Sequence of chain 1.B:
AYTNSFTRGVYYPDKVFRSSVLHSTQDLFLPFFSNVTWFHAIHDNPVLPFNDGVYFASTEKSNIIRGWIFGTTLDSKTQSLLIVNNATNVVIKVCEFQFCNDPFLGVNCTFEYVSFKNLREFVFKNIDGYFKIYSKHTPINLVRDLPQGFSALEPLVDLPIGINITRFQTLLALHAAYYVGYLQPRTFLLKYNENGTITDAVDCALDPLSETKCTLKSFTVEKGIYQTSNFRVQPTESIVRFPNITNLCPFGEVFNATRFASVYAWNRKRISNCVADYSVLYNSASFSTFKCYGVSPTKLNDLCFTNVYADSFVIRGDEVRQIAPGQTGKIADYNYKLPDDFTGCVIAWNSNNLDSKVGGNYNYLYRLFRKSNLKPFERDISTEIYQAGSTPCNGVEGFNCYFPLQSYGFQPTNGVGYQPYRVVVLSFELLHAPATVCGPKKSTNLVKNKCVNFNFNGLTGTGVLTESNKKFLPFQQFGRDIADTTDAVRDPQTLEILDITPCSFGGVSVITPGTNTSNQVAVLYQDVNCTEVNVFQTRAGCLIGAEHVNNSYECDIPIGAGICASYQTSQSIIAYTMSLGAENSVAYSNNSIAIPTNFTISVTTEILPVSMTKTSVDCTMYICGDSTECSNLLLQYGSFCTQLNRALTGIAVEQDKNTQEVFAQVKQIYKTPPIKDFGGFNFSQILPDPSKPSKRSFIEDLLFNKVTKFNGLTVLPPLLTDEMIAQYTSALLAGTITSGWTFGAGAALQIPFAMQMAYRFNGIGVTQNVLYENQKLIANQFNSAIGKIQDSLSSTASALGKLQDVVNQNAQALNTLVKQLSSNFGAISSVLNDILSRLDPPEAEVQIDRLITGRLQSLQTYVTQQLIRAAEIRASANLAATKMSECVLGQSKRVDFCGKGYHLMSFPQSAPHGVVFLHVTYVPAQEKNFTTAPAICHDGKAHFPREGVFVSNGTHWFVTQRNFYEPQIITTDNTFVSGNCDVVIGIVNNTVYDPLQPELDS

A small-molecule ligand and the protein it binds are described below.
Small molecule (SMILES): CC(=O)N[C@@H]1[C@@H](O)[C@H](O)[C@@H](CO)O[C@H]1O

Binding-site contacts:
Ligand atom C2 contacts residue ASN657 of chain 1.B at 2.4 Å.
Ligand atom O5 contacts residue ASN657 of chain 1.B at 2.4 Å (h-bond).
Ligand atom C3 contacts residue ASN657 of chain 1.B at 3.8 Å.
Ligand atom C1 contacts residue ASN657 of chain 1.B at 1.4 Å.
Ligand atom C5 contacts residue ASN657 of chain 1.B at 3.7 Å.
Ligand atom N2 contacts residue ASN657 of chain 1.B at 2.9 Å (h-bond).
Ligand atom C7 contacts residue ASN657 of chain 1.B at 3.8 Å.
Ligand atom O7 contacts residue ASN657 of chain 1.B at 4.2 Å.
Ligand atom C4 contacts residue ASN657 of chain 1.B at 4.2 Å.